Binding-site contacts:
Ligand atom N2 contacts residue ASN254 of chain 7.A at 3.2 Å (h-bond).
Ligand atom O7 contacts residue ASN254 of chain 7.A at 3.1 Å (h-bond).
Ligand atom C4 contacts residue ASN254 of chain 7.A at 4.3 Å.
Ligand atom C5 contacts residue ASN254 of chain 7.A at 3.6 Å.
Ligand atom C1 contacts residue ASN254 of chain 7.A at 1.4 Å.
Ligand atom C2 contacts residue ASN254 of chain 7.A at 2.7 Å.
Ligand atom C3 contacts residue ASN254 of chain 7.A at 4.0 Å.
Ligand atom O5 contacts residue ASN254 of chain 7.A at 2.4 Å (h-bond).
Ligand atom C7 contacts residue ASN254 of chain 7.A at 3.3 Å.
Ligand atom C5 contacts residue THR256 of chain 7.A at 4.3 Å.
Ligand atom C6 contacts residue THR256 of chain 7.A at 4.0 Å.
Ligand atom O5 contacts residue GLU257 of chain 7.A at 4.4 Å.

The small molecule below binds the protein below.
Small molecule (SMILES): CC(=O)N[C@@H]1[C@@H](O)[C@H](O)[C@@H](CO)O[C@H]1O

Sequence of chain 7.A:
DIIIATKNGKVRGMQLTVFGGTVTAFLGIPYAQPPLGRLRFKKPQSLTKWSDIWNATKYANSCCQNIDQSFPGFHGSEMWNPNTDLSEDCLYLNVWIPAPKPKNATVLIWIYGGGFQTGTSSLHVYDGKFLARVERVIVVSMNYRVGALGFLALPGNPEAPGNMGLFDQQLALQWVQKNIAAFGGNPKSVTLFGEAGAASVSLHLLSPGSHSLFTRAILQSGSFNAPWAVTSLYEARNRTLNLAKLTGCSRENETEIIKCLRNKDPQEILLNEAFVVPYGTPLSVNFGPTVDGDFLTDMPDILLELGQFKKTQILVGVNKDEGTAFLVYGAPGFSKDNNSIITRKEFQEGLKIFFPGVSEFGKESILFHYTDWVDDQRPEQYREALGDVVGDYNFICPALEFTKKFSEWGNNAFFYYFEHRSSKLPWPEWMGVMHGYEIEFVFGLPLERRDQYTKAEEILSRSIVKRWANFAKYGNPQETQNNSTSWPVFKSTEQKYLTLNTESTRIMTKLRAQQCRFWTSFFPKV